Sequence of chain 1.F:
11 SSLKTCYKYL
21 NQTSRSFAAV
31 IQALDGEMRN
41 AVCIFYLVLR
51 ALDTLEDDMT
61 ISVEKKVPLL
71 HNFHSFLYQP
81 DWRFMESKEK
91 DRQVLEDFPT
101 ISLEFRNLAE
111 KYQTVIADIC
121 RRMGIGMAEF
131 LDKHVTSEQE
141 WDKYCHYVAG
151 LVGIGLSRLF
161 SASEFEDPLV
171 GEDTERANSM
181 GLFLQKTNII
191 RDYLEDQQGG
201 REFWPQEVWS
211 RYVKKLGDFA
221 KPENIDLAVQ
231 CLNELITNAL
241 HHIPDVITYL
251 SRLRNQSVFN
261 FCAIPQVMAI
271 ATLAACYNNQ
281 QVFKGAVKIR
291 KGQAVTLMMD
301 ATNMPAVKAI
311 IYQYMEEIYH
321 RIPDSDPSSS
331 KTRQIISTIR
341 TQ

This protein binds this small molecule.
Small molecule (SMILES): C=C(CC[C@]12O[C@H](C(=O)O)[C@@](O)(C(=O)O)[C@](C(=O)O)(O1)[C@H](OC(=O)/C=C/[C@@H](C)C[C@@H](C)CC)[C@H]2O)[C@@H](OC(C)=O)[C@H](C)Cc1ccccc1

Binding-site contacts:
Ligand atom OAP contacts residue ARG50 of chain 1.F at 2.8 Å (salt-bridge).
Ligand atom OAM contacts residue ARG25 of chain 1.F at 2.9 Å (salt-bridge).
Ligand atom CAV contacts residue TYR46 of chain 1.F at 3.7 Å (hydrophobic).
Ligand atom OAI contacts residue ARG50 of chain 1.F at 3.0 Å (salt-bridge).
Ligand atom CAW contacts residue TYR46 of chain 1.F at 3.6 Å (hydrophobic).
Ligand atom CAE contacts residue THR272 of chain 1.F at 3.5 Å.
Ligand atom OAK contacts residue ARG25 of chain 1.F at 3.4 Å (salt-bridge).
Ligand atom OAN contacts residue PHE27 of chain 1.F at 3.3 Å.
Ligand atom OAP contacts residue TYR46 of chain 1.F at 3.7 Å.
Ligand atom CAU contacts residue TYR46 of chain 1.F at 3.8 Å (hydrophobic).
Ligand atom OBE contacts residue ARG50 of chain 1.F at 3.5 Å (salt-bridge).
Ligand atom CBL contacts residue TYR46 of chain 1.F at 3.5 Å (hydrophobic).
Ligand atom CBK contacts residue ARG25 of chain 1.F at 3.5 Å.
Ligand atom OAG contacts residue VAL148 of chain 1.F at 3.7 Å.
Ligand atom OBF contacts residue ARG50 of chain 1.F at 3.1 Å (salt-bridge).
Ligand atom OBF contacts residue TYR46 of chain 1.F at 3.2 Å (h-bond).
Ligand atom CAA contacts residue ARG50 of chain 1.F at 3.6 Å.
Ligand atom CAB contacts residue ASN188 of chain 1.F at 3.3 Å.
Ligand atom OBD contacts residue PHE27 of chain 1.F at 3.6 Å.
Ligand atom OAJ contacts residue ARG25 of chain 1.F at 3.0 Å (salt-bridge).
Ligand atom OAP contacts residue THR23 of chain 1.F at 2.6 Å (h-bond).
Ligand atom OAM contacts residue THR23 of chain 1.F at 3.1 Å (h-bond).
Ligand atom OAL contacts residue ARG25 of chain 1.F at 3.3 Å (salt-bridge).
Ligand atom CAQ contacts residue PHE27 of chain 1.F at 3.6 Å (hydrophobic).
Ligand atom CAC contacts residue VAL148 of chain 1.F at 3.4 Å (hydrophobic).
Ligand atom CAB contacts residue LEU184 of chain 1.F at 3.4 Å (hydrophobic).
Ligand atom OAN contacts residue TYR46 of chain 1.F at 2.6 Å (h-bond).
Ligand atom CBP contacts residue TYR46 of chain 1.F at 3.7 Å (hydrophobic).
Ligand atom CAV contacts residue VAL152 of chain 1.F at 3.7 Å (hydrophobic).
Ligand atom CBM contacts residue TYR46 of chain 1.F at 3.7 Å (hydrophobic).
Ligand atom OAK contacts residue SER26 of chain 1.F at 2.9 Å (h-bond).
Ligand atom CAF contacts residue TYR46 of chain 1.F at 3.4 Å (hydrophobic).
Ligand atom CAX contacts residue ASN188 of chain 1.F at 3.3 Å.
Ligand atom CAT contacts residue TYR46 of chain 1.F at 3.6 Å (hydrophobic).
Ligand atom OAN contacts residue SER24 of chain 1.F at 2.9 Å (h-bond).
Ligand atom CAZ contacts residue ARG50 of chain 1.F at 3.7 Å.
Ligand atom CBV contacts residue ARG50 of chain 1.F at 3.6 Å.
Ligand atom CBL contacts residue SER24 of chain 1.F at 3.7 Å.
Ligand atom CAE contacts residue ARG191 of chain 1.F at 3.5 Å.
Ligand atom OAH contacts residue SER26 of chain 1.F at 3.5 Å (h-bond).

Sequence of chain 1.D:
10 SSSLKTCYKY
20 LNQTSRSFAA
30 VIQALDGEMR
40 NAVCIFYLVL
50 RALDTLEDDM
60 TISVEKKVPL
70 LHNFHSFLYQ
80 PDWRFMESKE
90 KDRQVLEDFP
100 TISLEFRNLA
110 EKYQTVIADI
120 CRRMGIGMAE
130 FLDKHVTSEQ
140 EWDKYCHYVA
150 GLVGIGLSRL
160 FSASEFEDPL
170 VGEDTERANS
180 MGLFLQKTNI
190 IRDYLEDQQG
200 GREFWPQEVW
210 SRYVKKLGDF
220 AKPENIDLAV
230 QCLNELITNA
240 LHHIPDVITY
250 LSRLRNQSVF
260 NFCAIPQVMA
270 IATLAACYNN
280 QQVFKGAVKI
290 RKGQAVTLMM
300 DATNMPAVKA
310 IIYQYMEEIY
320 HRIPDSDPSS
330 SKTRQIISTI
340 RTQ